Binding-site contacts:
Ligand atom C41 contacts residue GLN92 of chain 1.A at 4.1 Å.
Ligand atom N38 contacts residue GLU106 of chain 1.A at 4.1 Å.
Ligand atom C42 contacts residue LEU197 of chain 1.A at 3.8 Å (hydrophobic).
Ligand atom C26 contacts residue PRO201 of chain 1.A at 4.0 Å (hydrophobic).
Ligand atom N38 contacts residue THR198 of chain 1.A at 2.7 Å (h-bond).
Ligand atom O39 contacts residue ZN1 of chain 1.C at 3.0 Å.
Ligand atom C34 contacts residue THR199 of chain 1.A at 3.2 Å.
Ligand atom C35 contacts residue THR198 of chain 1.A at 4.2 Å.
Ligand atom O39 contacts residue TRP208 of chain 1.A at 3.9 Å.
Ligand atom C34 contacts residue LEU197 of chain 1.A at 3.8 Å (hydrophobic).
Ligand atom C32 contacts residue PHE130 of chain 1.A at 4.1 Å (hydrophobic).
Ligand atom C33 contacts residue LEU197 of chain 1.A at 3.9 Å (hydrophobic).
Ligand atom O39 contacts residue VAL121 of chain 1.A at 4.0 Å.
Ligand atom N38 contacts residue HIS119 of chain 1.A at 3.5 Å (h-bond).
Ligand atom C35 contacts residue THR199 of chain 1.A at 3.1 Å.
Ligand atom C36 contacts residue LEU197 of chain 1.A at 3.8 Å (hydrophobic).
Ligand atom C41 contacts residue VAL121 of chain 1.A at 3.8 Å (hydrophobic).
Ligand atom O43 contacts residue PHE130 of chain 1.A at 3.0 Å.
Ligand atom O39 contacts residue HIS94 of chain 1.A at 3.5 Å.
Ligand atom O27 contacts residue PRO201 of chain 1.A at 3.8 Å.
Ligand atom S37 contacts residue ZN1 of chain 1.C at 3.0 Å.
Ligand atom S37 contacts residue HIS94 of chain 1.A at 3.9 Å.
Ligand atom C36 contacts residue HIS94 of chain 1.A at 4.0 Å.
Ligand atom C42 contacts residue GLN92 of chain 1.A at 3.7 Å.
Ligand atom C41 contacts residue HIS94 of chain 1.A at 3.9 Å.
Ligand atom O40 contacts residue ZN1 of chain 1.C at 4.1 Å.
Ligand atom O40 contacts residue LEU197 of chain 1.A at 3.4 Å.
Ligand atom N38 contacts residue HIS96 of chain 1.A at 3.3 Å (h-bond).
Ligand atom O39 contacts residue HIS119 of chain 1.A at 3.4 Å (h-bond).
Ligand atom C35 contacts residue LEU197 of chain 1.A at 3.8 Å (hydrophobic).
Ligand atom S37 contacts residue THR198 of chain 1.A at 3.8 Å.
Ligand atom O40 contacts residue TRP208 of chain 1.A at 3.5 Å.
Ligand atom N38 contacts residue HIS94 of chain 1.A at 3.3 Å (h-bond).
Ligand atom N38 contacts residue ZN1 of chain 1.C at 1.9 Å.
Ligand atom C29 contacts residue PRO201 of chain 1.A at 3.7 Å (hydrophobic).
Ligand atom O39 contacts residue VAL142 of chain 1.A at 3.8 Å.
Ligand atom O40 contacts residue THR198 of chain 1.A at 3.0 Å (h-bond).
Ligand atom O40 contacts residue SER196 of chain 1.A at 4.0 Å.
Ligand atom C41 contacts residue LEU197 of chain 1.A at 3.8 Å (hydrophobic).
Ligand atom S37 contacts residue HIS119 of chain 1.A at 4.0 Å.

A small-molecule ligand and the protein it binds are described below.
Small molecule (SMILES): NS(=O)(=O)c1ccc(C(=O)NCCCOCCCCOCCCNc2cccc3c2C(=O)N([C@@H]2CCC(=O)NC2=O)C3=O)cc1

Sequence of chain 1.A:
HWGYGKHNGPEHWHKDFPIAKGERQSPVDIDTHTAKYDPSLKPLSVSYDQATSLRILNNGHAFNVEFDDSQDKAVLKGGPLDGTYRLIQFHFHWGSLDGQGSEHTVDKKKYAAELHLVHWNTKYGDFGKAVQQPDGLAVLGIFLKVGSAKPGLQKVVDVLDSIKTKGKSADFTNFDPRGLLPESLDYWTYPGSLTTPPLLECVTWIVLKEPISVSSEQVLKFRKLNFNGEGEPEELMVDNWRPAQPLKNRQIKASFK